Binding-site contacts:
Ligand atom N37 contacts residue MG1 of chain 1.UM at 4.2 Å.
Ligand atom O31 contacts residue ARG168 of chain 1.E at 3.0 Å (salt-bridge).
Ligand atom O27 contacts residue ARG168 of chain 1.E at 4.3 Å.
Ligand atom O27 contacts residue MG1 of chain 1.UM at 3.6 Å.
Ligand atom C30 contacts residue ARG168 of chain 1.E at 3.2 Å.

Sequence of chain 1.E:
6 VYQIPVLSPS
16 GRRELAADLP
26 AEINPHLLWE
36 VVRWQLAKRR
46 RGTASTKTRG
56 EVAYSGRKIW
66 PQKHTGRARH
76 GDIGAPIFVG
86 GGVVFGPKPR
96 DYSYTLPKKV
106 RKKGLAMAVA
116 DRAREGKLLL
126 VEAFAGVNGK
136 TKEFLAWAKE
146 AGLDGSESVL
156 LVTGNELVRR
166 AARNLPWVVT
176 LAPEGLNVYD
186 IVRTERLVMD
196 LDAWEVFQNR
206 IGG

A small-molecule ligand and the protein it binds are described below.
Small molecule (SMILES): NCC[C@H](O)C(=O)N[C@@H]1C[C@H](N)[C@@H](O[C@H]2O[C@H](CN)[C@@H](O)[C@H](O)[C@H]2O)[C@H](O)[C@H]1O[C@H]1O[C@H](CO)[C@@H](O)[C@H](N)[C@H]1O